This protein binds this small molecule.
Small molecule (SMILES): CC(=O)N[C@@H]1[C@@H](O)[C@H](O)[C@@H](CO)O[C@H]1O

Sequence of chain 1.E:
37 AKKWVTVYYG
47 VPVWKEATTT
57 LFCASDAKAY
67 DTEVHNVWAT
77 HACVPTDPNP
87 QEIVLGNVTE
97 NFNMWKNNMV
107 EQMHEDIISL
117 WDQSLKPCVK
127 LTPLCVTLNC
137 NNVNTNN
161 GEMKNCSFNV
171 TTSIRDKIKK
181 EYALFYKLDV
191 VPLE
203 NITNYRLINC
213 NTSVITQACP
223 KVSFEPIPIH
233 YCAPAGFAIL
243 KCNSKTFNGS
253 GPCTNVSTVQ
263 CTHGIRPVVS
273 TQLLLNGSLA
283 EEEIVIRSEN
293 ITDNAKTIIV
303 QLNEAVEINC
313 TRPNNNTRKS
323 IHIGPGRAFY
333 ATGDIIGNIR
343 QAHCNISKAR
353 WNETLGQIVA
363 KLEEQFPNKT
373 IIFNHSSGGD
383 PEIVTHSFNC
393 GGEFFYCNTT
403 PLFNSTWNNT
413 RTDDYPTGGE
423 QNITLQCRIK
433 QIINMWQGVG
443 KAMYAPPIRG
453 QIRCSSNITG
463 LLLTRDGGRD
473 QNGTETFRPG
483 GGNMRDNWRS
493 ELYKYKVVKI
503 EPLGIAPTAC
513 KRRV

Binding-site contacts:
Ligand atom C7 contacts residue ASN410 of chain 1.E at 3.6 Å.
Ligand atom O6 contacts residue ASN411 of chain 1.E at 4.2 Å.
Ligand atom C3 contacts residue ASN410 of chain 1.E at 3.9 Å.
Ligand atom C4 contacts residue ASN410 of chain 1.E at 4.3 Å.
Ligand atom C8 contacts residue THR372 of chain 1.E at 4.1 Å.
Ligand atom C1 contacts residue ASN410 of chain 1.E at 1.4 Å.
Ligand atom C5 contacts residue ASN410 of chain 1.E at 3.7 Å.
Ligand atom N2 contacts residue THR372 of chain 1.E at 4.3 Å.
Ligand atom O5 contacts residue ASN410 of chain 1.E at 2.4 Å (h-bond).
Ligand atom C7 contacts residue THR372 of chain 1.E at 4.5 Å.
Ligand atom C2 contacts residue ASN410 of chain 1.E at 2.6 Å.
Ligand atom O7 contacts residue ASN410 of chain 1.E at 3.7 Å.
Ligand atom N2 contacts residue ASN410 of chain 1.E at 3.0 Å (h-bond).